Binding-site contacts:
Ligand atom C12 contacts residue MET183 of chain 1.A at 3.6 Å (hydrophobic).
Ligand atom C6 contacts residue GLY93 of chain 1.A at 3.3 Å.
Ligand atom C5 contacts residue ASP218 of chain 1.A at 3.6 Å.
Ligand atom N1 contacts residue ASP218 of chain 1.A at 2.7 Å (salt-bridge).
Ligand atom C8 contacts residue TRP212 of chain 1.A at 3.6 Å (hydrophobic).
Ligand atom O contacts residue VAL181 of chain 1.A at 3.8 Å.
Ligand atom C9 contacts residue VAL181 of chain 1.A at 3.7 Å (hydrophobic).
Ligand atom N1 contacts residue TYR160 of chain 1.A at 3.7 Å.
Ligand atom C6 contacts residue CYS92 of chain 1.A at 3.2 Å (hydrophobic).
Ligand atom C8 contacts residue VAL181 of chain 1.A at 3.6 Å (hydrophobic).
Ligand atom C1 contacts residue TYR160 of chain 1.A at 3.6 Å (hydrophobic).
Ligand atom C contacts residue SER157 of chain 1.A at 3.5 Å.
Ligand atom C16 contacts residue ASP218 of chain 1.A at 3.2 Å.
Ligand atom C16 contacts residue HIS7 of chain 6.A at 3.5 Å.
Ligand atom C14 contacts residue SER91 of chain 1.A at 3.5 Å.
Ligand atom C19 contacts residue VAL66 of chain 1.A at 3.8 Å (hydrophobic).
Ligand atom C contacts residue MET159 of chain 1.A at 3.6 Å (hydrophobic).
Ligand atom C4 contacts residue ASP218 of chain 1.A at 3.8 Å.
Ligand atom C13 contacts residue PO41 of chain 1.C at 3.8 Å.
Ligand atom C1 contacts residue VAL181 of chain 1.A at 3.8 Å (hydrophobic).
Ligand atom O1 contacts residue GLU182 of chain 1.A at 3.2 Å.
Ligand atom C15 contacts residue ASP218 of chain 1.A at 3.3 Å.
Ligand atom C5 contacts residue GLY93 of chain 1.A at 3.8 Å.
Ligand atom C15 contacts residue SER91 of chain 1.A at 3.4 Å.
Ligand atom N contacts residue CYS92 of chain 1.A at 3.8 Å.
Ligand atom N contacts residue ASP218 of chain 1.A at 3.7 Å.
Ligand atom C6 contacts residue ASP218 of chain 1.A at 3.4 Å.
Ligand atom C5 contacts residue CYS92 of chain 1.A at 3.5 Å (hydrophobic).
Ligand atom C18 contacts residue VAL66 of chain 1.A at 3.8 Å (hydrophobic).
Ligand atom C19 contacts residue HIS7 of chain 6.A at 3.5 Å.
Ligand atom C16 contacts residue TYR160 of chain 1.A at 3.4 Å (hydrophobic).
Ligand atom C contacts residue MET183 of chain 1.A at 3.4 Å (hydrophobic).
Ligand atom C6 contacts residue ASP206 of chain 1.A at 3.5 Å.
Ligand atom C2 contacts residue TYR160 of chain 1.A at 3.6 Å (hydrophobic).
Ligand atom C14 contacts residue PO41 of chain 1.C at 3.5 Å.
Ligand atom O contacts residue TYR160 of chain 1.A at 3.8 Å.
Ligand atom O1 contacts residue MET183 of chain 1.A at 3.3 Å.
Ligand atom N contacts residue GLY93 of chain 1.A at 3.3 Å.
Ligand atom C14 contacts residue ARG45 of chain 6.A at 3.5 Å.
Ligand atom O contacts residue MET159 of chain 1.A at 3.7 Å.

Sequence of chain 1.A:
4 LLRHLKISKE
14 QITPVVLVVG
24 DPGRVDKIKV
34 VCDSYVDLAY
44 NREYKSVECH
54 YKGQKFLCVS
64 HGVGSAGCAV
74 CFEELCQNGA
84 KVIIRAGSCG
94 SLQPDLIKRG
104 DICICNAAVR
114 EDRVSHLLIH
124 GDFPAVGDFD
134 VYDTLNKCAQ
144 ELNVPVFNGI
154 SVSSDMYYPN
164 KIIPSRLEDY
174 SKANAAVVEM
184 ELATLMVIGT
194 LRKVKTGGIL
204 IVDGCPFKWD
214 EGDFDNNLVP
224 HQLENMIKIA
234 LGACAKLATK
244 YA

The small molecule below binds the protein below.
Small molecule (SMILES): C=C[C@H]1C[N@@]2CC[C@H]1C[C@H]2[C@H](O)c1ccnc2ccc(OC)cc12

Sequence of chain 6.A:
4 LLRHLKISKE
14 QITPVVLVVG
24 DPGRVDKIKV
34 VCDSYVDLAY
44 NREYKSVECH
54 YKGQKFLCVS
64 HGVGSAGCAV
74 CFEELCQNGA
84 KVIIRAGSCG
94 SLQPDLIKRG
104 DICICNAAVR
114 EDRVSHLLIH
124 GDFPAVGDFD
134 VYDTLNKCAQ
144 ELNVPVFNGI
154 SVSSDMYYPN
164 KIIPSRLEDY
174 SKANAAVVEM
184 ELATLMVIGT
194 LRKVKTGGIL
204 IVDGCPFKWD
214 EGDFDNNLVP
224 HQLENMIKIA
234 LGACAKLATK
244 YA